Sequence of chain 1.C:
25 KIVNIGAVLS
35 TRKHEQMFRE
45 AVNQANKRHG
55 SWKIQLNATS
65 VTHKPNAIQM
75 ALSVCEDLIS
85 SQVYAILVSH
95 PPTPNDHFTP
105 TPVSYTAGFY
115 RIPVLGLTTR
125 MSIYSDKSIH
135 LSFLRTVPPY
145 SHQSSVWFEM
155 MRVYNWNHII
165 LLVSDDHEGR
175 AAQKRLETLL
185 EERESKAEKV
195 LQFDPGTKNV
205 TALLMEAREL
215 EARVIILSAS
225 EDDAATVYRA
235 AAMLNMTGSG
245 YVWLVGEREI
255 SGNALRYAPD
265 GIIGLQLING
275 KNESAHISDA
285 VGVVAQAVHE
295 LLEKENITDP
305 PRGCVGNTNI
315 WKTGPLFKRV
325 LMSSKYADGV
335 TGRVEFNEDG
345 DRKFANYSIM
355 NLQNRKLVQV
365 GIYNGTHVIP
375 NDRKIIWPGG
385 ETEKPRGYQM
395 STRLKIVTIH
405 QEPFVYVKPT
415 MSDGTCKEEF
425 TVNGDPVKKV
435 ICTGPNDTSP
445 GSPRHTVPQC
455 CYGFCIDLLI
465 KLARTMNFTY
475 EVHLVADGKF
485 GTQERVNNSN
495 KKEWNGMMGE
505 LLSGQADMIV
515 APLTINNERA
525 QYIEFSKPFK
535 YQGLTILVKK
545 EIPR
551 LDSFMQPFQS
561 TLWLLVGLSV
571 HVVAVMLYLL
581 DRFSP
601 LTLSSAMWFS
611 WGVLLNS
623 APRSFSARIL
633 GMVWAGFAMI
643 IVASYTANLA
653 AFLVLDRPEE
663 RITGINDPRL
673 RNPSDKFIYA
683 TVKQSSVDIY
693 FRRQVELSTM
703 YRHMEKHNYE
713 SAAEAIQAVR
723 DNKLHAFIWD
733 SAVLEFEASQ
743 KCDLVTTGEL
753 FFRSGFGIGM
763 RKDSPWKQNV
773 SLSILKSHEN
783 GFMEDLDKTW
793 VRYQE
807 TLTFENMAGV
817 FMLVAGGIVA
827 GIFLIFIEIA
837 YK

Binding-site contacts:
Ligand atom C6 contacts residue NAG1 of chain 1.EA at 4.3 Å.
Ligand atom C1 contacts residue ASN350 of chain 1.C at 1.5 Å.
Ligand atom O7 contacts residue ASN350 of chain 1.C at 3.9 Å.
Ligand atom C8 contacts residue THR335 of chain 1.C at 3.5 Å.
Ligand atom O7 contacts residue ARG337 of chain 1.C at 3.2 Å (salt-bridge).
Ligand atom C5 contacts residue ASN368 of chain 1.C at 3.8 Å.
Ligand atom C7 contacts residue ARG337 of chain 1.C at 4.3 Å.
Ligand atom C7 contacts residue THR335 of chain 1.C at 3.2 Å.
Ligand atom N2 contacts residue GLY336 of chain 1.C at 3.4 Å.
Ligand atom O7 contacts residue GLY336 of chain 1.C at 1.4 Å.
Ligand atom C8 contacts residue ASN350 of chain 1.C at 3.8 Å.
Ligand atom C4 contacts residue ASN350 of chain 1.C at 4.2 Å.
Ligand atom N2 contacts residue THR335 of chain 1.C at 3.9 Å.
Ligand atom O7 contacts residue ARG346 of chain 1.C at 4.4 Å.
Ligand atom O6 contacts residue ASN368 of chain 1.C at 4.0 Å.
Ligand atom C8 contacts residue GLY336 of chain 1.C at 3.6 Å.
Ligand atom C8 contacts residue VAL334 of chain 1.C at 3.7 Å (hydrophobic).
Ligand atom O7 contacts residue VAL334 of chain 1.C at 4.2 Å.
Ligand atom C1 contacts residue ASN368 of chain 1.C at 4.2 Å.
Ligand atom C5 contacts residue ASN350 of chain 1.C at 3.7 Å.
Ligand atom C7 contacts residue ASN350 of chain 1.C at 3.2 Å.
Ligand atom C6 contacts residue ASN368 of chain 1.C at 3.6 Å.
Ligand atom O6 contacts residue NAG1 of chain 1.EA at 3.4 Å.
Ligand atom C7 contacts residue VAL334 of chain 1.C at 4.5 Å (hydrophobic).
Ligand atom O5 contacts residue ASN368 of chain 1.C at 3.4 Å.
Ligand atom N2 contacts residue ASN350 of chain 1.C at 2.6 Å (h-bond).
Ligand atom C3 contacts residue ASN350 of chain 1.C at 3.9 Å.
Ligand atom C7 contacts residue GLY336 of chain 1.C at 2.5 Å.
Ligand atom O5 contacts residue ASN350 of chain 1.C at 2.3 Å (h-bond).
Ligand atom O7 contacts residue THR335 of chain 1.C at 2.9 Å.
Ligand atom C2 contacts residue ASN350 of chain 1.C at 2.5 Å.

This small molecule binds to this protein.
Small molecule (SMILES): CC(=O)N[C@@H]1[C@@H](O)[C@H](O)[C@@H](CO)O[C@H]1O